A protein and the small-molecule ligand that binds it are described below.
Small molecule (SMILES): O=C(O)Cc1cc(I)c(Oc2ccc(O)c(I)c2)c(I)c1

Sequence of chain 2.A:
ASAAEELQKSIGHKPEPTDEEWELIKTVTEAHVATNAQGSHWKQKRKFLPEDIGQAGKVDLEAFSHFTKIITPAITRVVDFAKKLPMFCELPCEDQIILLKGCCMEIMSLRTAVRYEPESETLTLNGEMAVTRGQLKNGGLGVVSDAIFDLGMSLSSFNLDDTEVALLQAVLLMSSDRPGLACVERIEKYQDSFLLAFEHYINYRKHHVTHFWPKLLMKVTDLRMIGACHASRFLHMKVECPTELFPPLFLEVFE

Binding-site contacts:
Ligand atom C8 contacts residue HIS238 of chain 2.A at 3.3 Å.
Ligand atom C13 contacts residue MET116 of chain 2.A at 3.8 Å (hydrophobic).
Ligand atom C11 contacts residue THR120 of chain 2.A at 3.3 Å.
Ligand atom C3 contacts residue ALA82 of chain 2.A at 3.8 Å (hydrophobic).
Ligand atom O3 contacts residue ARG119 of chain 2.A at 3.9 Å.
Ligand atom I1 contacts residue LEU133 of chain 2.A at 3.7 Å.
Ligand atom C8 contacts residue PHE258 of chain 2.A at 4.0 Å (hydrophobic).
Ligand atom C13 contacts residue ALA82 of chain 2.A at 3.5 Å (hydrophobic).
Ligand atom C4 contacts residue LEU149 of chain 2.A at 3.8 Å (hydrophobic).
Ligand atom I2 contacts residue GLY147 of chain 2.A at 4.0 Å.
Ligand atom C9 contacts residue THR120 of chain 2.A at 3.8 Å.
Ligand atom C10 contacts residue LEU149 of chain 2.A at 3.9 Å (hydrophobic).
Ligand atom I3 contacts residue THR120 of chain 2.A at 3.6 Å.
Ligand atom I1 contacts residue PHE75 of chain 2.A at 3.1 Å.
Ligand atom I1 contacts residue ILE78 of chain 2.A at 3.8 Å.
Ligand atom C10 contacts residue MET113 of chain 2.A at 3.9 Å (hydrophobic).
Ligand atom O4 contacts residue THR132 of chain 2.A at 4.0 Å.
Ligand atom O1 contacts residue MET245 of chain 2.A at 3.5 Å.
Ligand atom C12 contacts residue ILE79 of chain 2.A at 4.0 Å (hydrophobic).
Ligand atom O3 contacts residue ARG85 of chain 2.A at 3.0 Å (salt-bridge).
Ligand atom O4 contacts residue ASN134 of chain 2.A at 3.2 Å (h-bond).
Ligand atom C14 contacts residue ARG85 of chain 2.A at 3.8 Å.
Ligand atom I3 contacts residue ILE156 of chain 2.A at 3.5 Å.
Ligand atom C8 contacts residue LEU149 of chain 2.A at 3.5 Å (hydrophobic).
Ligand atom O4 contacts residue THR120 of chain 2.A at 3.6 Å.
Ligand atom C6 contacts residue LEU149 of chain 2.A at 3.5 Å (hydrophobic).
Ligand atom C12 contacts residue MET113 of chain 2.A at 3.8 Å (hydrophobic).
Ligand atom C14 contacts residue ASN134 of chain 2.A at 3.8 Å.
Ligand atom C11 contacts residue MET116 of chain 2.A at 3.7 Å (hydrophobic).
Ligand atom I3 contacts residue MET113 of chain 2.A at 3.9 Å.
Ligand atom I1 contacts residue ILE79 of chain 2.A at 3.7 Å.
Ligand atom C7 contacts residue LEU133 of chain 2.A at 3.9 Å (hydrophobic).
Ligand atom C5 contacts residue LEU133 of chain 2.A at 3.9 Å (hydrophobic).
Ligand atom O1 contacts residue HIS238 of chain 2.A at 2.7 Å (h-bond).
Ligand atom C5 contacts residue ILE79 of chain 2.A at 3.8 Å (hydrophobic).
Ligand atom O1 contacts residue PHE258 of chain 2.A at 3.1 Å.
Ligand atom O2 contacts residue LEU133 of chain 2.A at 3.8 Å.
Ligand atom C13 contacts residue ASN134 of chain 2.A at 4.0 Å.
Ligand atom O1 contacts residue LEU149 of chain 2.A at 3.9 Å.
Ligand atom C10 contacts residue HIS238 of chain 2.A at 3.2 Å.